Binding-site contacts:
Ligand atom C4 contacts residue ASN657 of chain 1.A at 4.2 Å.
Ligand atom O7 contacts residue ASN657 of chain 1.A at 3.6 Å (h-bond).
Ligand atom C7 contacts residue ASN657 of chain 1.A at 3.3 Å.
Ligand atom C5 contacts residue ASN657 of chain 1.A at 3.7 Å.
Ligand atom O5 contacts residue ASN657 of chain 1.A at 2.4 Å (h-bond).
Ligand atom C8 contacts residue ASN657 of chain 1.A at 4.0 Å.
Ligand atom N2 contacts residue ASN657 of chain 1.A at 3.0 Å (h-bond).
Ligand atom C2 contacts residue ASN657 of chain 1.A at 2.5 Å.
Ligand atom C1 contacts residue ASN657 of chain 1.A at 1.4 Å.
Ligand atom C3 contacts residue ASN657 of chain 1.A at 3.8 Å.

Sequence of chain 1.A:
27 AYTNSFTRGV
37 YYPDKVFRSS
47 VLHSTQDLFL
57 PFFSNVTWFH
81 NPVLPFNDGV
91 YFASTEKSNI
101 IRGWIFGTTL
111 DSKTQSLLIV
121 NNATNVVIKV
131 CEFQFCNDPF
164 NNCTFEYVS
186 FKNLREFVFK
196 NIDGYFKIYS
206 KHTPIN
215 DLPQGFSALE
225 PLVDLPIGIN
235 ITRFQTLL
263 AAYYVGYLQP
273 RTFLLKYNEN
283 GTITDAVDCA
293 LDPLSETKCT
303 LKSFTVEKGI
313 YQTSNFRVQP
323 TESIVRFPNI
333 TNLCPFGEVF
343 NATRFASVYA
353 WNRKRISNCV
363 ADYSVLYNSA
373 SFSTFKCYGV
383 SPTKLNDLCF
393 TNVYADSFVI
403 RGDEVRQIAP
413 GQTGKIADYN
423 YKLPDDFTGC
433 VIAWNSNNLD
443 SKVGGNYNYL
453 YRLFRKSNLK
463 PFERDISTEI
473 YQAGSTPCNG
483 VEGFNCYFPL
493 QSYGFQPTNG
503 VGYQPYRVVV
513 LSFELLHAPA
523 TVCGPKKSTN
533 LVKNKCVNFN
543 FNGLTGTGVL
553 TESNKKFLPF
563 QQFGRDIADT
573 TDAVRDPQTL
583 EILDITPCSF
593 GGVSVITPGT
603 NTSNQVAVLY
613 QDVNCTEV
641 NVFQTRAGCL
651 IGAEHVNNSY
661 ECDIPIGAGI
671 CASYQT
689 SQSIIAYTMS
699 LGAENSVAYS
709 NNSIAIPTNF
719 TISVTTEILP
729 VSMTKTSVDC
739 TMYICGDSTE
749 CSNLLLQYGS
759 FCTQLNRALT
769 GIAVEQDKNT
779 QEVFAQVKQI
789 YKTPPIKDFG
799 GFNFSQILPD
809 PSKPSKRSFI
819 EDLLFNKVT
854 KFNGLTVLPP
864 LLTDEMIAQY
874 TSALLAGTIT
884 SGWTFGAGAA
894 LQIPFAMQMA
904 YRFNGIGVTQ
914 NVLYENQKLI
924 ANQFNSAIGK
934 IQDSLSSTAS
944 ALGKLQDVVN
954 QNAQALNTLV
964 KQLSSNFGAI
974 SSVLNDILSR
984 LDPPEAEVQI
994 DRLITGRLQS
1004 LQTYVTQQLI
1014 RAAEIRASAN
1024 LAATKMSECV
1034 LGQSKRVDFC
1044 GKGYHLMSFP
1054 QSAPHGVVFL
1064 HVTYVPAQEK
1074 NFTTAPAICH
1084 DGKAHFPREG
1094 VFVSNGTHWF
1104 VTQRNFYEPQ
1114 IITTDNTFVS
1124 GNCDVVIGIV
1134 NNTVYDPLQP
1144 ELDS

This small molecule binds to this protein.
Small molecule (SMILES): CC(=O)N[C@@H]1[C@@H](O)[C@H](O)[C@@H](CO)O[C@H]1O